This protein binds this small molecule.
Small molecule (SMILES): CC(=O)N[C@@H]1[C@@H](O)[C@H](O)[C@@H](CO)O[C@H]1O

Binding-site contacts:
Ligand atom C6 contacts residue THR637 of chain 1.C at 4.1 Å.
Ligand atom C3 contacts residue ASN635 of chain 1.C at 3.9 Å.
Ligand atom C4 contacts residue ASN635 of chain 1.C at 4.3 Å.
Ligand atom C8 contacts residue ASN635 of chain 1.C at 4.4 Å.
Ligand atom C2 contacts residue ASN635 of chain 1.C at 2.5 Å.
Ligand atom O7 contacts residue ASN635 of chain 1.C at 3.2 Å (h-bond).
Ligand atom C5 contacts residue THR637 of chain 1.C at 4.5 Å.
Ligand atom O5 contacts residue THR637 of chain 1.C at 3.8 Å.
Ligand atom C7 contacts residue ASN635 of chain 1.C at 3.2 Å.
Ligand atom N2 contacts residue ASN635 of chain 1.C at 2.9 Å (h-bond).
Ligand atom C5 contacts residue ASN635 of chain 1.C at 3.8 Å.
Ligand atom O5 contacts residue ASN635 of chain 1.C at 2.5 Å (h-bond).
Ligand atom C1 contacts residue ASN635 of chain 1.C at 1.5 Å.
Ligand atom O6 contacts residue THR637 of chain 1.C at 3.5 Å.

Sequence of chain 1.C:
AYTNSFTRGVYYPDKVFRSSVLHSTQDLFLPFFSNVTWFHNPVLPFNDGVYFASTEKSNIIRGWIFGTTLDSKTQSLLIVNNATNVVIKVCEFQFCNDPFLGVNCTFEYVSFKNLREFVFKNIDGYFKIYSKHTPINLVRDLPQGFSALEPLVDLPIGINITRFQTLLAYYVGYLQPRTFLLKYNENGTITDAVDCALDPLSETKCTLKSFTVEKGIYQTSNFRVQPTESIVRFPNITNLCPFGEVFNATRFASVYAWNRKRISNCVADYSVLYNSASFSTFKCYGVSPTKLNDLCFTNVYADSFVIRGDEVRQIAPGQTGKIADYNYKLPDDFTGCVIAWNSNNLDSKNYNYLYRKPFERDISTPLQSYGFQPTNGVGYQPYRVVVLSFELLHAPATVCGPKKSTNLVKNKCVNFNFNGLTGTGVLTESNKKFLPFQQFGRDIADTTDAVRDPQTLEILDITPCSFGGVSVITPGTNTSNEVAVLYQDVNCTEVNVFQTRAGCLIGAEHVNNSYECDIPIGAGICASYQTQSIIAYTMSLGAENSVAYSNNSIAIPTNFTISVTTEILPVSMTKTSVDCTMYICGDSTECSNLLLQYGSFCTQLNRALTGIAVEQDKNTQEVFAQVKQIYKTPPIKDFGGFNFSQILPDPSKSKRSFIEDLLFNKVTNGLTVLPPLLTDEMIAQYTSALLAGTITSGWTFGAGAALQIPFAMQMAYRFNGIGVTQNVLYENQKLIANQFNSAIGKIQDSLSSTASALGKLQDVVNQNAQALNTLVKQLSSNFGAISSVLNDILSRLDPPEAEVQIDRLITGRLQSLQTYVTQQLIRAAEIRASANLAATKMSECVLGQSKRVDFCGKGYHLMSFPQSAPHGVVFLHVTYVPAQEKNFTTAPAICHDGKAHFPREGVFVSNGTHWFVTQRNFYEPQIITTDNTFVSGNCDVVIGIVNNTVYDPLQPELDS